A small-molecule ligand and the protein it binds are described below.
Small molecule (SMILES): CC(=O)N[C@@H]1O[C@H](CO)[C@@H](O)[C@H](O)[C@H]1O

Sequence of chain 2.A:
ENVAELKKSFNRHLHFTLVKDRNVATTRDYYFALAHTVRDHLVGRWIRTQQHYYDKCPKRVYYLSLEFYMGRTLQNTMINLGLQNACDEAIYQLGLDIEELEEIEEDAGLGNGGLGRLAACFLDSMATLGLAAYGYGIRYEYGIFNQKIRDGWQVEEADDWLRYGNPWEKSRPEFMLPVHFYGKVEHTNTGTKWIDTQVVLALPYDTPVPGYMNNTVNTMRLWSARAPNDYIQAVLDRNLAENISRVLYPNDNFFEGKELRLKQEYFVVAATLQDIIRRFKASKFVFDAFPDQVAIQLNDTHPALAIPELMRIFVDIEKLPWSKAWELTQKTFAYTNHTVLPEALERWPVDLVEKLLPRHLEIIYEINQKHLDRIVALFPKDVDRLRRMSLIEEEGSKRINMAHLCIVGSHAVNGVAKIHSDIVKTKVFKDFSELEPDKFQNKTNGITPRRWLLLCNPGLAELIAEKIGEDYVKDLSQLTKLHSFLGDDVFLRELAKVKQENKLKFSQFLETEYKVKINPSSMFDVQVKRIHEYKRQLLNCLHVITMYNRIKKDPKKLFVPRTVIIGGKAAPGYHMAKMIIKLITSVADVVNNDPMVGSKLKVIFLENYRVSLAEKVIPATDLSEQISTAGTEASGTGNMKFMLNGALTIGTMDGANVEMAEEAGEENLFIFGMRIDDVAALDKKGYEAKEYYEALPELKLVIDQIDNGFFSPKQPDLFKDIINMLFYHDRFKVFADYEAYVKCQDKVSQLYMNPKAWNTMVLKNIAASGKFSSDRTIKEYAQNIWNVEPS

Binding-site contacts:
Ligand atom O3 contacts residue GLY676 of chain 2.A at 3.1 Å (h-bond).
Ligand atom O3 contacts residue SER675 of chain 2.A at 2.9 Å (h-bond).
Ligand atom C8 contacts residue ASN285 of chain 2.A at 3.5 Å.
Ligand atom O6 contacts residue HIS378 of chain 2.A at 2.6 Å (h-bond).
Ligand atom C1 contacts residue HIS378 of chain 2.A at 3.5 Å.
Ligand atom C2 contacts residue GLU673 of chain 2.A at 3.7 Å.
Ligand atom C3 contacts residue SER675 of chain 2.A at 4.0 Å.
Ligand atom O6 contacts residue ASN485 of chain 2.A at 2.7 Å (h-bond).
Ligand atom O2 contacts residue TYR574 of chain 2.A at 3.1 Å (h-bond).
Ligand atom O4 contacts residue GLY676 of chain 2.A at 2.6 Å (h-bond).
Ligand atom O6 contacts residue VAL456 of chain 2.A at 3.4 Å.
Ligand atom C1 contacts residue ASN285 of chain 2.A at 3.8 Å.
Ligand atom O2 contacts residue GLU673 of chain 2.A at 3.0 Å (salt-bridge).
Ligand atom C8 contacts residue ASP340 of chain 2.A at 3.7 Å.
Ligand atom C4 contacts residue SER675 of chain 2.A at 4.0 Å.
Ligand atom O3 contacts residue ALA674 of chain 2.A at 3.2 Å (h-bond).
Ligand atom N1 contacts residue HIS378 of chain 2.A at 2.9 Å (h-bond).
Ligand atom O5 contacts residue LEU137 of chain 2.A at 4.0 Å.
Ligand atom C5 contacts residue LEU137 of chain 2.A at 3.9 Å (hydrophobic).
Ligand atom C3 contacts residue GLY676 of chain 2.A at 3.8 Å.
Ligand atom O7 contacts residue LEU137 of chain 2.A at 3.6 Å.
Ligand atom C5 contacts residue GLY136 of chain 2.A at 4.0 Å.
Ligand atom C6 contacts residue HIS378 of chain 2.A at 3.3 Å.
Ligand atom C3 contacts residue GLU673 of chain 2.A at 3.2 Å.
Ligand atom O4 contacts residue ASN485 of chain 2.A at 3.3 Å (h-bond).
Ligand atom O3 contacts residue GLU673 of chain 2.A at 2.6 Å (salt-bridge).
Ligand atom O2 contacts residue ASN285 of chain 2.A at 2.8 Å (h-bond).
Ligand atom C2 contacts residue HIS378 of chain 2.A at 3.4 Å.
Ligand atom C4 contacts residue GLY676 of chain 2.A at 3.6 Å.
Ligand atom C7 contacts residue ASN285 of chain 2.A at 3.0 Å.
Ligand atom O7 contacts residue ASN285 of chain 2.A at 3.2 Å (h-bond).
Ligand atom C6 contacts residue GLY136 of chain 2.A at 4.0 Å.
Ligand atom C4 contacts residue ASN485 of chain 2.A at 3.9 Å.
Ligand atom C6 contacts residue ASN485 of chain 2.A at 3.1 Å.
Ligand atom C7 contacts residue HIS378 of chain 2.A at 4.0 Å.
Ligand atom N1 contacts residue ASN285 of chain 2.A at 3.3 Å (h-bond).
Ligand atom C8 contacts residue THR379 of chain 2.A at 3.8 Å.
Ligand atom O4 contacts residue SER675 of chain 2.A at 3.5 Å.
Ligand atom O5 contacts residue HIS378 of chain 2.A at 3.5 Å (h-bond).
Ligand atom C2 contacts residue ASN285 of chain 2.A at 3.8 Å.